This small molecule binds to this protein.
Small molecule (SMILES): CC(=O)N[C@@H]1[C@@H](O)[C@H](O)[C@@H](CO)O[C@H]1O

Sequence of chain 1.I:
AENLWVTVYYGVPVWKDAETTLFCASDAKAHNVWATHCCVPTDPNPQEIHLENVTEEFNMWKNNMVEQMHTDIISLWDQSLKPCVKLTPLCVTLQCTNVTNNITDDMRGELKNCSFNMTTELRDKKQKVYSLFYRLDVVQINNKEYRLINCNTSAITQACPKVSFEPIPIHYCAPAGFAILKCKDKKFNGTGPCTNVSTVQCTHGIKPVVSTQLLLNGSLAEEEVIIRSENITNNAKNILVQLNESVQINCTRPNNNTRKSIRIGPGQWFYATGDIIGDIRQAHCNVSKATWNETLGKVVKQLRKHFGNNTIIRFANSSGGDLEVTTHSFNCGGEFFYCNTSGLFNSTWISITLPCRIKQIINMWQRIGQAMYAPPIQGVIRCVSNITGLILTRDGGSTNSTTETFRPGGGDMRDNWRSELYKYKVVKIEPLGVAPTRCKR

Binding-site contacts:
Ligand atom C8 contacts residue ASN103 of chain 1.I at 4.3 Å.
Ligand atom C3 contacts residue ASN103 of chain 1.I at 3.7 Å.
Ligand atom O7 contacts residue THR105 of chain 1.I at 4.1 Å.
Ligand atom C2 contacts residue ASN103 of chain 1.I at 2.4 Å.
Ligand atom O6 contacts residue ARG140 of chain 1.I at 4.2 Å.
Ligand atom O5 contacts residue LYS117 of chain 1.I at 4.2 Å.
Ligand atom C6 contacts residue GLY114 of chain 1.I at 4.5 Å.
Ligand atom N2 contacts residue ASN103 of chain 1.I at 2.7 Å (h-bond).
Ligand atom C1 contacts residue ASN103 of chain 1.I at 1.5 Å.
Ligand atom O7 contacts residue ASN103 of chain 1.I at 3.9 Å.
Ligand atom C7 contacts residue ASN103 of chain 1.I at 3.4 Å.
Ligand atom C5 contacts residue ASN103 of chain 1.I at 3.7 Å.
Ligand atom C4 contacts residue ASN103 of chain 1.I at 4.2 Å.
Ligand atom O5 contacts residue ASN103 of chain 1.I at 2.5 Å (h-bond).
Ligand atom C6 contacts residue ARG140 of chain 1.I at 4.4 Å.